A small-molecule ligand and the protein it binds are described below.
Small molecule (SMILES): Nc1ncnc2c1ncn2[C@@H]1O[C@H](CO[P](=O)(O)O[P](=O)(O)NP(=O)(O)O)[C@@H](O)[C@H]1O

Binding-site contacts:
Ligand atom O2' contacts residue LEU177 of chain 2.A at 3.3 Å (h-bond).
Ligand atom O3' contacts residue LEU177 of chain 2.A at 2.6 Å (h-bond).
Ligand atom PB contacts residue MG1 of chain 2.G at 3.1 Å.
Ligand atom O2A contacts residue LYS195 of chain 1.A at 3.4 Å (salt-bridge).
Ligand atom PG contacts residue SER198 of chain 1.A at 3.6 Å.
Ligand atom C5 contacts residue VAL181 of chain 2.A at 3.7 Å (hydrophobic).
Ligand atom O3' contacts residue PHE230 of chain 2.A at 3.1 Å (h-bond).
Ligand atom O3A contacts residue LYS231 of chain 2.A at 3.2 Å (salt-bridge).
Ligand atom C3' contacts residue LEU177 of chain 2.A at 3.6 Å (hydrophobic).
Ligand atom O2A contacts residue LYS231 of chain 2.A at 3.0 Å (salt-bridge).
Ligand atom O2A contacts residue LEU232 of chain 2.A at 3.1 Å (h-bond).
Ligand atom N7 contacts residue VAL181 of chain 2.A at 3.7 Å.
Ligand atom C3' contacts residue PHE230 of chain 2.A at 3.2 Å (hydrophobic).
Ligand atom O1A contacts residue LYS195 of chain 1.A at 3.0 Å (salt-bridge).
Ligand atom N1 contacts residue LEU213 of chain 2.A at 3.4 Å (h-bond).
Ligand atom N6 contacts residue PRO211 of chain 2.A at 3.0 Å (h-bond).
Ligand atom O1G contacts residue ASP183 of chain 2.A at 3.0 Å (salt-bridge).
Ligand atom N3B contacts residue SER198 of chain 1.A at 3.5 Å (h-bond).
Ligand atom O2' contacts residue ALA179 of chain 2.A at 2.7 Å (h-bond).
Ligand atom O2G contacts residue LYS231 of chain 2.A at 2.8 Å (salt-bridge).
Ligand atom O1A contacts residue J1O1 of chain 2.I at 3.1 Å.
Ligand atom O1G contacts residue LYS195 of chain 1.A at 3.1 Å (salt-bridge).
Ligand atom O3G contacts residue GLN197 of chain 1.A at 3.7 Å.
Ligand atom C4' contacts residue PHE230 of chain 2.A at 3.2 Å (hydrophobic).
Ligand atom N3B contacts residue MG1 of chain 2.G at 3.6 Å.
Ligand atom PA contacts residue LYS195 of chain 1.A at 3.6 Å.
Ligand atom O3G contacts residue SER198 of chain 1.A at 2.7 Å (h-bond).
Ligand atom O3A contacts residue MG1 of chain 2.G at 3.5 Å.
Ligand atom O2G contacts residue LYS195 of chain 1.A at 3.1 Å (salt-bridge).
Ligand atom O2B contacts residue ASP183 of chain 2.A at 3.0 Å (salt-bridge).
Ligand atom O2B contacts residue MG1 of chain 2.G at 2.0 Å.
Ligand atom PA contacts residue J1O1 of chain 2.I at 3.6 Å.
Ligand atom PA contacts residue MG1 of chain 2.G at 3.2 Å.
Ligand atom C5' contacts residue PHE230 of chain 2.A at 3.1 Å (hydrophobic).
Ligand atom O5' contacts residue J1O1 of chain 2.I at 3.4 Å.
Ligand atom C2' contacts residue ALA179 of chain 2.A at 3.5 Å (hydrophobic).
Ligand atom PG contacts residue MG1 of chain 2.G at 3.4 Å.
Ligand atom O1G contacts residue MG1 of chain 2.G at 2.0 Å.
Ligand atom O2B contacts residue LYS212 of chain 2.A at 3.0 Å (salt-bridge).
Ligand atom O1A contacts residue MG1 of chain 2.G at 2.1 Å.

Sequence of chain 2.A:
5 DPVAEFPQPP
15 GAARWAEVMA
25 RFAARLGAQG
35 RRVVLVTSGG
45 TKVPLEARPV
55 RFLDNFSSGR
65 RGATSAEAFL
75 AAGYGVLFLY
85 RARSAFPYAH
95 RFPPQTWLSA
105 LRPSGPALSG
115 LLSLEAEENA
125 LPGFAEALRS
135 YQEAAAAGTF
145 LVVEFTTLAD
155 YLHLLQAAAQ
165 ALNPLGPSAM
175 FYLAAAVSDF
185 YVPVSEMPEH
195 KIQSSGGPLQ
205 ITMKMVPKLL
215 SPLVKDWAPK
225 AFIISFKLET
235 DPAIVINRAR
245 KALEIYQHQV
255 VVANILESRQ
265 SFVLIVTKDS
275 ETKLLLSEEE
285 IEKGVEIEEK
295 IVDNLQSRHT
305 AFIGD

Sequence of chain 1.A:
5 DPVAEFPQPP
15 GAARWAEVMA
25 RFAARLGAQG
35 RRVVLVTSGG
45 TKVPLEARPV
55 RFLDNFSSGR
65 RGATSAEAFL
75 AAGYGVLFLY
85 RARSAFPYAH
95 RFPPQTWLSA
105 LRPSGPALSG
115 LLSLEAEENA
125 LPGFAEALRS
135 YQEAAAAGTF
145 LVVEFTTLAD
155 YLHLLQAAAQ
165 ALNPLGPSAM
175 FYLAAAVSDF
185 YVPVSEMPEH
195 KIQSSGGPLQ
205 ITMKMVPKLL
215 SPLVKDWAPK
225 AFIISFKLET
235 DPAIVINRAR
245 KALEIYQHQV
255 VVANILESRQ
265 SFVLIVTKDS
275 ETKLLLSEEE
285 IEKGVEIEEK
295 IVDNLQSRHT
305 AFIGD